Binding-site contacts:
Ligand atom C13 contacts residue 9FE1 of chain 1.G at 3.7 Å.
Ligand atom C06 contacts residue HIS18 of chain 1.B at 4.0 Å.
Ligand atom N10 contacts residue GLY89 of chain 1.B at 3.4 Å (h-bond).
Ligand atom O03 contacts residue SER10 of chain 1.B at 2.8 Å (h-bond).
Ligand atom C05 contacts residue PHE11 of chain 1.B at 4.0 Å (hydrophobic).
Ligand atom BR contacts residue CYS7 of chain 1.B at 3.6 Å.
Ligand atom C05 contacts residue 9FE1 of chain 1.G at 4.3 Å.
Ligand atom C04 contacts residue HIS18 of chain 1.B at 3.9 Å.
Ligand atom C07 contacts residue HIS18 of chain 1.B at 4.2 Å.
Ligand atom BR contacts residue HIS18 of chain 1.B at 3.9 Å.
Ligand atom O01 contacts residue HIS18 of chain 1.B at 3.4 Å (h-bond).
Ligand atom C05 contacts residue PRO8 of chain 1.B at 4.0 Å (hydrophobic).
Ligand atom C12 contacts residue 9FE1 of chain 1.G at 3.4 Å.
Ligand atom N10 contacts residue LYS88 of chain 1.B at 4.1 Å.
Ligand atom C02 contacts residue SER10 of chain 1.B at 3.4 Å.
Ligand atom N09 contacts residue GLY89 of chain 1.B at 2.9 Å (h-bond).
Ligand atom N09 contacts residue LYS88 of chain 1.B at 3.8 Å.
Ligand atom O03 contacts residue GLY9 of chain 1.B at 3.9 Å.
Ligand atom C04 contacts residue GLY9 of chain 1.B at 4.0 Å.
Ligand atom C07 contacts residue 9FE1 of chain 1.G at 4.0 Å.
Ligand atom C02 contacts residue HIS18 of chain 1.B at 4.0 Å.
Ligand atom BR contacts residue PHE11 of chain 1.B at 3.9 Å.
Ligand atom N09 contacts residue 9FE1 of chain 1.G at 3.6 Å (h-bond).
Ligand atom C07 contacts residue GLY89 of chain 1.B at 3.8 Å.
Ligand atom C02 contacts residue GLY9 of chain 1.B at 3.7 Å.
Ligand atom BR contacts residue VAL21 of chain 1.B at 4.0 Å.
Ligand atom N10 contacts residue 9FE1 of chain 1.G at 3.4 Å (h-bond).
Ligand atom BR contacts residue GLY89 of chain 1.B at 4.3 Å.
Ligand atom O01 contacts residue PHE11 of chain 1.B at 2.9 Å (h-bond).
Ligand atom C04 contacts residue 9FE1 of chain 1.G at 4.1 Å.
Ligand atom C06 contacts residue 9FE1 of chain 1.G at 4.0 Å.
Ligand atom O03 contacts residue PHE11 of chain 1.B at 3.9 Å.
Ligand atom C05 contacts residue HIS18 of chain 1.B at 3.5 Å.
Ligand atom C11 contacts residue 9FE1 of chain 1.G at 3.5 Å.
Ligand atom C02 contacts residue PHE11 of chain 1.B at 3.8 Å (hydrophobic).
Ligand atom C07 contacts residue PRO8 of chain 1.B at 4.4 Å (hydrophobic).
Ligand atom C05 contacts residue GLY9 of chain 1.B at 4.1 Å.
Ligand atom O01 contacts residue GLY9 of chain 1.B at 3.9 Å.
Ligand atom O01 contacts residue SER10 of chain 1.B at 3.4 Å (h-bond).
Ligand atom C06 contacts residue PRO8 of chain 1.B at 4.1 Å (hydrophobic).

A protein and the small-molecule ligand that binds it are described below.
Small molecule (SMILES): O=C(O)c1ccc2[nH]nc(Br)c2c1

Sequence of chain 1.B:
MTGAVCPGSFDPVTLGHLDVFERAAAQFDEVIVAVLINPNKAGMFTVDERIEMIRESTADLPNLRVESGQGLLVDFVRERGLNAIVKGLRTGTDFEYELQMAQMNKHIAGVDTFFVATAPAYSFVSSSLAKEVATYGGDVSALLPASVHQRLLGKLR